Sequence of chain 1.A:
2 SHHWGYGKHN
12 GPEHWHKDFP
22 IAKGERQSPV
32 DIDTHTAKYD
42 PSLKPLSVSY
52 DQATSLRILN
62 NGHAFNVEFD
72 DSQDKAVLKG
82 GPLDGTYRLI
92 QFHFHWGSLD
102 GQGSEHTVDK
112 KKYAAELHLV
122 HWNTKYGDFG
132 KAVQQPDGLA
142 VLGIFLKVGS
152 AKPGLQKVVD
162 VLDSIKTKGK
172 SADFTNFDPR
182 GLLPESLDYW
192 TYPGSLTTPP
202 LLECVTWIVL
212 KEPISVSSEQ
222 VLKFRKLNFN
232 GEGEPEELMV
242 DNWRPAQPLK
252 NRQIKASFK

Binding-site contacts:
Ligand atom C4 contacts residue PHE130 of chain 1.A at 4.1 Å (hydrophobic).
Ligand atom O20 contacts residue HIS94 of chain 1.A at 3.2 Å.
Ligand atom C11 contacts residue PRO201 of chain 1.A at 3.5 Å (hydrophobic).
Ligand atom C13 contacts residue LEU197 of chain 1.A at 3.9 Å (hydrophobic).
Ligand atom S19 contacts residue HIS119 of chain 1.A at 4.0 Å.
Ligand atom S19 contacts residue ZN1 of chain 1.B at 3.1 Å.
Ligand atom O20 contacts residue TRP208 of chain 1.A at 4.0 Å.
Ligand atom O20 contacts residue ZN1 of chain 1.B at 3.0 Å.
Ligand atom N22 contacts residue HIS94 of chain 1.A at 3.2 Å (h-bond).
Ligand atom C16 contacts residue LEU197 of chain 1.A at 3.6 Å (hydrophobic).
Ligand atom N22 contacts residue HIS119 of chain 1.A at 3.5 Å (h-bond).
Ligand atom O10 contacts residue PHE130 of chain 1.A at 3.6 Å.
Ligand atom O21 contacts residue SER196 of chain 1.A at 4.0 Å.
Ligand atom C11 contacts residue LEU197 of chain 1.A at 3.8 Å (hydrophobic).
Ligand atom C16 contacts residue HIS94 of chain 1.A at 4.0 Å.
Ligand atom C17 contacts residue VAL121 of chain 1.A at 3.8 Å (hydrophobic).
Ligand atom C17 contacts residue HIS94 of chain 1.A at 3.9 Å.
Ligand atom N22 contacts residue THR198 of chain 1.A at 2.8 Å (h-bond).
Ligand atom C9 contacts residue DMS1 of chain 1.E at 3.8 Å.
Ligand atom S19 contacts residue THR198 of chain 1.A at 3.9 Å.
Ligand atom O21 contacts residue LEU197 of chain 1.A at 3.2 Å.
Ligand atom C11 contacts residue LEU203 of chain 1.A at 3.7 Å (hydrophobic).
Ligand atom C18 contacts residue LEU197 of chain 1.A at 3.8 Å (hydrophobic).
Ligand atom O21 contacts residue TRP208 of chain 1.A at 3.5 Å.
Ligand atom C14 contacts residue THR199 of chain 1.A at 3.0 Å.
Ligand atom O20 contacts residue VAL121 of chain 1.A at 3.8 Å.
Ligand atom N22 contacts residue HIS96 of chain 1.A at 3.3 Å (h-bond).
Ligand atom N3 contacts residue PRO201 of chain 1.A at 4.0 Å.
Ligand atom O21 contacts residue THR198 of chain 1.A at 2.9 Å (h-bond).
Ligand atom O10 contacts residue DMS1 of chain 1.E at 2.6 Å (h-bond).
Ligand atom C18 contacts residue GLN92 of chain 1.A at 3.7 Å.
Ligand atom S19 contacts residue HIS94 of chain 1.A at 3.9 Å.
Ligand atom C11 contacts residue VAL134 of chain 1.A at 3.8 Å (hydrophobic).
Ligand atom C15 contacts residue LEU197 of chain 1.A at 3.8 Å (hydrophobic).
Ligand atom C17 contacts residue LEU197 of chain 1.A at 3.6 Å (hydrophobic).
Ligand atom C15 contacts residue THR199 of chain 1.A at 3.2 Å.
Ligand atom C14 contacts residue LEU197 of chain 1.A at 4.0 Å (hydrophobic).
Ligand atom O20 contacts residue VAL142 of chain 1.A at 3.7 Å.
Ligand atom O20 contacts residue HIS119 of chain 1.A at 3.4 Å (h-bond).
Ligand atom N22 contacts residue ZN1 of chain 1.B at 2.0 Å.

A small-molecule ligand and the protein it binds are described below.
Small molecule (SMILES): Cc1cc(C)nc(SCC(=O)c2ccc(S(N)(=O)=O)cc2)n1